This small molecule binds to this protein.
Small molecule (SMILES): CCCCCCCCC(Br)C(Br)CCCCCCCC(=O)O[C@@H](COC(=O)CCCCCCC[C@@H](Br)[C@@H](Br)CCCCCCCC)COP(=O)(O)OC1[C@H](O)[C@H](O)C(O)[C@H](O)[C@H]1O

Sequence of chain 1.B:
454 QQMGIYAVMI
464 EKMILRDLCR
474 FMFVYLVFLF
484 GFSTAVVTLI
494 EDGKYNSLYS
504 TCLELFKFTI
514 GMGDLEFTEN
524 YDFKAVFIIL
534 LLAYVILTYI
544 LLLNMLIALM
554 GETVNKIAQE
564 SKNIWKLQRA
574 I

Binding-site contacts:
Ligand atom O37 contacts residue HIS304 of chain 1.A at 3.5 Å.
Ligand atom C16 contacts residue THR444 of chain 1.A at 2.9 Å.
Ligand atom C01 contacts residue ILE532 of chain 1.B at 3.6 Å (hydrophobic).
Ligand atom C56 contacts residue ILE467 of chain 1.A at 3.3 Å (hydrophobic).
Ligand atom C13 contacts residue THR444 of chain 1.A at 3.5 Å.
Ligand atom C18 contacts residue THR444 of chain 1.A at 3.4 Å.
Ligand atom C53 contacts residue GLU464 of chain 1.A at 3.5 Å.
Ligand atom C01 contacts residue PHE437 of chain 1.A at 3.4 Å (hydrophobic).
Ligand atom C56 contacts residue LEU468 of chain 1.A at 3.3 Å (hydrophobic).
Ligand atom C53 contacts residue TYR405 of chain 1.A at 3.2 Å (hydrophobic).
Ligand atom C06 contacts residue PHE485 of chain 1.B at 3.1 Å (hydrophobic).
Ligand atom C07 contacts residue MET441 of chain 1.A at 3.6 Å (hydrophobic).
Ligand atom O35 contacts residue LEU570 of chain 1.A at 3.2 Å.
Ligand atom O28 contacts residue SER406 of chain 1.A at 3.1 Å (h-bond).
Ligand atom O28 contacts residue TYR405 of chain 1.A at 2.8 Å (h-bond).
Ligand atom C05 contacts residue ALA440 of chain 1.A at 3.5 Å (hydrophobic).
Ligand atom C25 contacts residue GLU464 of chain 1.A at 3.5 Å.
Ligand atom C05 contacts residue LEU533 of chain 1.B at 3.6 Å (hydrophobic).
Ligand atom O50 contacts residue GLU464 of chain 1.A at 3.4 Å.
Ligand atom O49 contacts residue GLU464 of chain 1.A at 2.7 Å (salt-bridge).
Ligand atom O43 contacts residue GLU464 of chain 1.A at 2.8 Å (salt-bridge).
Ligand atom O35 contacts residue ARG303 of chain 1.A at 3.5 Å (salt-bridge).
Ligand atom C03 contacts residue PHE437 of chain 1.A at 3.3 Å (hydrophobic).
Ligand atom O37 contacts residue ASP403 of chain 1.A at 3.4 Å (salt-bridge).
Ligand atom O35 contacts residue HIS304 of chain 1.A at 3.6 Å.
Ligand atom C54 contacts residue GLU464 of chain 1.A at 3.2 Å.
Ligand atom C15 contacts residue PHE481 of chain 1.B at 3.4 Å (hydrophobic).
Ligand atom O29 contacts residue ARG451 of chain 1.A at 2.9 Å (salt-bridge).
Ligand atom O49 contacts residue GLN571 of chain 1.A at 3.1 Å (h-bond).
Ligand atom C48 contacts residue GLU464 of chain 1.A at 3.6 Å.
Ligand atom O52 contacts residue LEU409 of chain 1.A at 3.6 Å.
Ligand atom C02 contacts residue ILE532 of chain 1.B at 3.4 Å (hydrophobic).
Ligand atom O29 contacts residue SER406 of chain 1.A at 3.2 Å (h-bond).
Ligand atom O21 contacts residue TYR448 of chain 1.A at 3.6 Å.
Ligand atom C08 contacts residue THR444 of chain 1.A at 3.4 Å.
Ligand atom C05 contacts residue PHE485 of chain 1.B at 3.4 Å (hydrophobic).
Ligand atom C04 contacts residue ALA536 of chain 1.B at 3.4 Å (hydrophobic).
Ligand atom O28 contacts residue SER404 of chain 1.A at 3.3 Å.
Ligand atom O26 contacts residue TYR405 of chain 1.A at 3.6 Å.
Ligand atom O30 contacts residue GLN571 of chain 1.A at 3.1 Å (h-bond).

Sequence of chain 1.A:
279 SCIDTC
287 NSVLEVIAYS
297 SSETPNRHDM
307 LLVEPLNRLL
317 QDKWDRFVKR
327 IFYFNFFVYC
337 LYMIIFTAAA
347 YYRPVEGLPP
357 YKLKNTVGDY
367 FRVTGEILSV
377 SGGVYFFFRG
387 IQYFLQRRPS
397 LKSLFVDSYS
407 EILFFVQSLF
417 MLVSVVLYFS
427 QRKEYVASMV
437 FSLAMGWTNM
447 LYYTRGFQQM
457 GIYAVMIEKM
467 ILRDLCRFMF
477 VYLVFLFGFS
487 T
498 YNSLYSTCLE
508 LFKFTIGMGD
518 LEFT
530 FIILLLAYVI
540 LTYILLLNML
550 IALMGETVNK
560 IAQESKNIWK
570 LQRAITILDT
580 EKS